This small molecule binds to this protein.
Small molecule (SMILES): CCC(=O)Nc1ccc(CN(C(=O)Nc2c(Cl)c(OC)cc(OC)c2Cl)c2cc(Nc3ccc(N4CCN(C)CC4)cc3)ncn2)cc1

Binding-site contacts:
Ligand atom NBH contacts residue ALA123 of chain 1.A at 2.5 Å (h-bond).
Ligand atom C6 contacts residue ALA123 of chain 1.A at 3.5 Å (hydrophobic).
Ligand atom CAY contacts residue GLU130 of chain 1.A at 3.2 Å.
Ligand atom NBZ contacts residue GLU130 of chain 1.A at 3.4 Å (salt-bridge).
Ligand atom CAP contacts residue ALA123 of chain 1.A at 3.5 Å (hydrophobic).
Ligand atom CBU contacts residue LEU120 of chain 1.A at 3.5 Å (hydrophobic).
Ligand atom CBL contacts residue GLU45 of chain 1.A at 3.6 Å.
Ligand atom OBI contacts residue ASP200 of chain 1.A at 3.2 Å (salt-bridge).
Ligand atom CAA contacts residue ASP200 of chain 1.A at 3.3 Å.
Ligand atom CAY contacts residue GLU45 of chain 1.A at 3.6 Å.
Ligand atom CAL contacts residue LEU43 of chain 1.A at 3.3 Å (hydrophobic).
Ligand atom C2 contacts residue LEU189 of chain 1.A at 3.6 Å (hydrophobic).
Ligand atom OAF contacts residue GLY46 of chain 1.A at 3.3 Å (h-bond).
Ligand atom CAW contacts residue CYS47 of chain 1.A at 3.1 Å (hydrophobic).
Ligand atom CAV contacts residue CYS47 of chain 1.A at 1.7 Å (hydrophobic).
Ligand atom C2 contacts residue GLU121 of chain 1.A at 3.2 Å.
Ligand atom NBZ contacts residue GLU45 of chain 1.A at 3.5 Å (salt-bridge).
Ligand atom CLH contacts residue ALA199 of chain 1.A at 3.3 Å.
Ligand atom CBP contacts residue ALA123 of chain 1.A at 3.1 Å (hydrophobic).
Ligand atom OAF contacts residue GLU45 of chain 1.A at 3.2 Å (salt-bridge).
Ligand atom CAC contacts residue GLU130 of chain 1.A at 3.0 Å.
Ligand atom OBJ contacts residue LEU120 of chain 1.A at 3.5 Å.
Ligand atom CAA contacts residue LEU203 of chain 1.A at 3.6 Å (hydrophobic).
Ligand atom CAS contacts residue GLY126 of chain 1.A at 3.6 Å.
Ligand atom C2 contacts residue ALA123 of chain 1.A at 3.6 Å (hydrophobic).
Ligand atom CLI contacts residue LEU120 of chain 1.A at 3.5 Å.
Ligand atom CLH contacts residue ILE104 of chain 1.A at 3.6 Å.
Ligand atom CBW contacts residue LEU120 of chain 1.A at 3.5 Å (hydrophobic).
Ligand atom CBO contacts residue PHE48 of chain 1.A at 3.6 Å (hydrophobic).
Ligand atom CAC contacts residue GLU45 of chain 1.A at 3.2 Å.
Ligand atom OBJ contacts residue LYS73 of chain 1.A at 3.6 Å.
Ligand atom CLI contacts residue LYS73 of chain 1.A at 3.5 Å.
Ligand atom NBG contacts residue LEU120 of chain 1.A at 3.6 Å.
Ligand atom OAG contacts residue PHE201 of chain 1.A at 3.5 Å.
Ligand atom N1 contacts residue ALA123 of chain 1.A at 2.8 Å (h-bond).
Ligand atom CBX contacts residue LEU120 of chain 1.A at 3.6 Å (hydrophobic).
Ligand atom CAB contacts residue GLU90 of chain 1.A at 3.0 Å.
Ligand atom NBF contacts residue PHE48 of chain 1.A at 3.5 Å.
Ligand atom OAF contacts residue CYS47 of chain 1.A at 3.2 Å (h-bond).
Ligand atom CAP contacts residue LEU43 of chain 1.A at 3.6 Å (hydrophobic).

Sequence of chain 1.A:
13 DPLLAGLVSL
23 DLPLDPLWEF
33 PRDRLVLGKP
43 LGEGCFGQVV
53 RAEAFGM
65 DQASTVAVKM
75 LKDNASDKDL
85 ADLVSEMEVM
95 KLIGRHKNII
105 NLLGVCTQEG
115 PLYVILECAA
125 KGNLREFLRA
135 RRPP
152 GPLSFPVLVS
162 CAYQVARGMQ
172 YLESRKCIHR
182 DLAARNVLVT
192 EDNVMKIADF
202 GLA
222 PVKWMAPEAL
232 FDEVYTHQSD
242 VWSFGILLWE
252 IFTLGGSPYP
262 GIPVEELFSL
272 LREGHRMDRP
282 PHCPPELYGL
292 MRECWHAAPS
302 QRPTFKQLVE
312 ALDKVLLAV